A protein and the small-molecule ligand that binds it are described below.
Small molecule (SMILES): CC(=O)N[C@@H]1[C@@H](O)[C@H](O)[C@@H](CO)O[C@H]1O

Sequence of chain 1.A:
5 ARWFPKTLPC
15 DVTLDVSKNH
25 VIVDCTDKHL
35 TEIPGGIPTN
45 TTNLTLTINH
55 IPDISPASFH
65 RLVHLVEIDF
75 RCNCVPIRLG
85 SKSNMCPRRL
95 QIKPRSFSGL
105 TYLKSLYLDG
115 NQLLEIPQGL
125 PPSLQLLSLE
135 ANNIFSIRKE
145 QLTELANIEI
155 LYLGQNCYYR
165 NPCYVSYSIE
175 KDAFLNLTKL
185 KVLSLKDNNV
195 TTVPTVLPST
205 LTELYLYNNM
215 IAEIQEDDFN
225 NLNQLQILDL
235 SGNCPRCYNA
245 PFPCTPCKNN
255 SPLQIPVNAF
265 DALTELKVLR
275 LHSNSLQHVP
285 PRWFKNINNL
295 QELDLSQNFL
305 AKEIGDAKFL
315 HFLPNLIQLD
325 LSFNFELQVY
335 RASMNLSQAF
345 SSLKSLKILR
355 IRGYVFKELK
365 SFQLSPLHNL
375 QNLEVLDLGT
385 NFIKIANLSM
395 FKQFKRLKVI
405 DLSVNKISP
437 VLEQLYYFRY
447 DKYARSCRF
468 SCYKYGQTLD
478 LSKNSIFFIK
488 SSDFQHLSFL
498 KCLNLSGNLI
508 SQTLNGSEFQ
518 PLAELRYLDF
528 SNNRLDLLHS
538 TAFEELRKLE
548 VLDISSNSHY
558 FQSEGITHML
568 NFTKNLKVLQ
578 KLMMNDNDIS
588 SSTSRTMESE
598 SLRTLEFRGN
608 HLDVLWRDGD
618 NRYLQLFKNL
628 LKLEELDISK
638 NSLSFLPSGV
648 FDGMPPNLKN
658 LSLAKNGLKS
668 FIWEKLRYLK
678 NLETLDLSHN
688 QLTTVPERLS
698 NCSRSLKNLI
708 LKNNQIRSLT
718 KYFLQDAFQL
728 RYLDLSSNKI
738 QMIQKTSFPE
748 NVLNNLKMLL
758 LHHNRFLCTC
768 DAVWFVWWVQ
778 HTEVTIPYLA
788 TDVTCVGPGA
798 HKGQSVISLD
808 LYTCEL

Binding-site contacts:
Ligand atom C6 contacts residue ASP310 of chain 1.A at 4.3 Å.
Ligand atom C8 contacts residue ASN339 of chain 1.A at 4.5 Å.
Ligand atom C2 contacts residue ASN339 of chain 1.A at 2.6 Å.
Ligand atom C1 contacts residue GLY309 of chain 1.A at 3.8 Å.
Ligand atom C3 contacts residue ASN339 of chain 1.A at 3.9 Å.
Ligand atom C5 contacts residue ASN339 of chain 1.A at 3.6 Å.
Ligand atom C6 contacts residue GLY309 of chain 1.A at 3.8 Å.
Ligand atom C1 contacts residue ASN339 of chain 1.A at 1.4 Å.
Ligand atom C6 contacts residue LYS306 of chain 1.A at 3.9 Å.
Ligand atom O5 contacts residue ASN339 of chain 1.A at 2.3 Å (h-bond).
Ligand atom C4 contacts residue GLY309 of chain 1.A at 4.3 Å.
Ligand atom O4 contacts residue GLY309 of chain 1.A at 4.4 Å.
Ligand atom O7 contacts residue ASN339 of chain 1.A at 3.0 Å (h-bond).
Ligand atom C7 contacts residue ASN339 of chain 1.A at 3.3 Å.
Ligand atom C5 contacts residue GLY309 of chain 1.A at 3.2 Å.
Ligand atom C4 contacts residue ASN339 of chain 1.A at 4.3 Å.
Ligand atom N2 contacts residue ASN339 of chain 1.A at 3.1 Å (h-bond).
Ligand atom O5 contacts residue GLY309 of chain 1.A at 3.7 Å.
Ligand atom O6 contacts residue LYS306 of chain 1.A at 3.9 Å.